Sequence of chain 2.A:
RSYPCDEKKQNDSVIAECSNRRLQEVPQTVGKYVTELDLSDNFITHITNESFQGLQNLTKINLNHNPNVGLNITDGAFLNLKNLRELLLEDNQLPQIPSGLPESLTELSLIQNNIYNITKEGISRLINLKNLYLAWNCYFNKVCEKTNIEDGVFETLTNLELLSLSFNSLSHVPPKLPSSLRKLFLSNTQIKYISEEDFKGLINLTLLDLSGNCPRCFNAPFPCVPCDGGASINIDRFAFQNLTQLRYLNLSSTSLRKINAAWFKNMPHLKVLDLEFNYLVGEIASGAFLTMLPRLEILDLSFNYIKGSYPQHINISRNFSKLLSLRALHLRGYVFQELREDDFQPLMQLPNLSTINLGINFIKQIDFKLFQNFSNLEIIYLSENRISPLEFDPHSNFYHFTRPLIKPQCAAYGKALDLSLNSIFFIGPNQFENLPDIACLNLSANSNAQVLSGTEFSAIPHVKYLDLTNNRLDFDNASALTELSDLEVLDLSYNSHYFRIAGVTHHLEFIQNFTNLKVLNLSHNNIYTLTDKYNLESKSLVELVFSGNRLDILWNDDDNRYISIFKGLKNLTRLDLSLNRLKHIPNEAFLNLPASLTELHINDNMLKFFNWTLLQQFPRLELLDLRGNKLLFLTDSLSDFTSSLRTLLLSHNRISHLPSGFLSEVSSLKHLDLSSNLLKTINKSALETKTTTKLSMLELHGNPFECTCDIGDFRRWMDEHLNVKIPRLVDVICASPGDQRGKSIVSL

Binding-site contacts:
Ligand atom N2 contacts residue SER587 of chain 2.A at 4.2 Å.
Ligand atom O7 contacts residue LYS565 of chain 2.A at 4.1 Å.
Ligand atom C5 contacts residue VAL589 of chain 2.A at 4.0 Å (hydrophobic).
Ligand atom O5 contacts residue VAL589 of chain 2.A at 3.4 Å.
Ligand atom C7 contacts residue ASN618 of chain 2.A at 3.5 Å.
Ligand atom C8 contacts residue ASN618 of chain 2.A at 4.4 Å.
Ligand atom O5 contacts residue SER587 of chain 2.A at 4.4 Å.
Ligand atom C4 contacts residue VAL589 of chain 2.A at 4.1 Å (hydrophobic).
Ligand atom C4 contacts residue ASN618 of chain 2.A at 4.2 Å.
Ligand atom C4 contacts residue LYS565 of chain 2.A at 4.1 Å.
Ligand atom C2 contacts residue ASN618 of chain 2.A at 2.4 Å.
Ligand atom C6 contacts residue VAL589 of chain 2.A at 4.0 Å (hydrophobic).
Ligand atom C7 contacts residue SER587 of chain 2.A at 3.9 Å.
Ligand atom C3 contacts residue ASN618 of chain 2.A at 3.8 Å.
Ligand atom C7 contacts residue LYS586 of chain 2.A at 4.0 Å.
Ligand atom O6 contacts residue VAL589 of chain 2.A at 4.4 Å.
Ligand atom C3 contacts residue LYS565 of chain 2.A at 3.7 Å.
Ligand atom O7 contacts residue ASN618 of chain 2.A at 4.0 Å.
Ligand atom C2 contacts residue LYS565 of chain 2.A at 4.1 Å.
Ligand atom C2 contacts residue VAL589 of chain 2.A at 4.3 Å (hydrophobic).
Ligand atom C2 contacts residue SER587 of chain 2.A at 3.8 Å.
Ligand atom O7 contacts residue SER587 of chain 2.A at 3.4 Å.
Ligand atom O5 contacts residue ASN618 of chain 2.A at 2.4 Å (h-bond).
Ligand atom O6 contacts residue THR620 of chain 2.A at 4.1 Å.
Ligand atom C1 contacts residue VAL589 of chain 2.A at 4.1 Å (hydrophobic).
Ligand atom C5 contacts residue ASN618 of chain 2.A at 3.6 Å.
Ligand atom C8 contacts residue LYS586 of chain 2.A at 3.8 Å.
Ligand atom C1 contacts residue ASN618 of chain 2.A at 1.5 Å.
Ligand atom O3 contacts residue LYS565 of chain 2.A at 2.5 Å (salt-bridge).
Ligand atom C1 contacts residue SER587 of chain 2.A at 3.9 Å.
Ligand atom N2 contacts residue ASN618 of chain 2.A at 2.7 Å (h-bond).
Ligand atom O7 contacts residue LYS586 of chain 2.A at 4.3 Å.

This protein binds this small molecule.
Small molecule (SMILES): CC(=O)N[C@@H]1[C@@H](O)[C@H](O)[C@@H](CO)O[C@H]1O